Binding-site contacts:
Ligand atom CAN contacts residue TRP70 of chain 1.C at 4.3 Å (hydrophobic).
Ligand atom CAO contacts residue TRP68 of chain 1.C at 3.6 Å (hydrophobic).
Ligand atom OAZ contacts residue GLY102 of chain 1.C at 4.0 Å.
Ligand atom OAR contacts residue TRP70 of chain 1.C at 3.1 Å (h-bond).
Ligand atom CL1 contacts residue TYR134 of chain 1.C at 3.4 Å.
Ligand atom CAT contacts residue PHE79 of chain 1.C at 3.7 Å (hydrophobic).
Ligand atom CL4 contacts residue PRO48 of chain 1.C at 4.1 Å.
Ligand atom CL6 contacts residue PHE123 of chain 1.C at 4.1 Å.
Ligand atom NAP contacts residue TRP68 of chain 1.C at 3.7 Å.
Ligand atom CAS contacts residue ASN81 of chain 1.C at 4.2 Å.
Ligand atom CL6 contacts residue LEU106 of chain 1.C at 3.6 Å.
Ligand atom CL2 contacts residue PHE123 of chain 1.C at 3.5 Å.
Ligand atom OAY contacts residue GLN103 of chain 1.C at 3.3 Å (h-bond).
Ligand atom OAQ contacts residue TRP68 of chain 1.C at 3.9 Å.
Ligand atom CAS contacts residue PHE79 of chain 1.C at 3.9 Å (hydrophobic).
Ligand atom CL3 contacts residue MET51 of chain 1.C at 3.5 Å.
Ligand atom CAX contacts residue GLY102 of chain 1.C at 3.8 Å.
Ligand atom CAC contacts residue TRP68 of chain 1.C at 3.7 Å (hydrophobic).
Ligand atom OAQ contacts residue ASN81 of chain 1.C at 3.1 Å (h-bond).
Ligand atom CAO contacts residue ASN81 of chain 1.C at 4.0 Å.
Ligand atom CAX contacts residue GLN103 of chain 1.C at 4.3 Å.
Ligand atom OAR contacts residue TRP68 of chain 1.C at 3.6 Å.
Ligand atom OAQ contacts residue TYR100 of chain 1.C at 3.2 Å (h-bond).
Ligand atom NAP contacts residue TYR100 of chain 1.C at 4.0 Å.
Ligand atom CL2 contacts residue TRP68 of chain 1.C at 3.8 Å.
Ligand atom OAR contacts residue MET51 of chain 1.C at 3.9 Å.
Ligand atom CAT contacts residue TYR100 of chain 1.C at 3.8 Å (hydrophobic).
Ligand atom CAB contacts residue TRP68 of chain 1.C at 3.4 Å (hydrophobic).
Ligand atom CAV contacts residue TYR100 of chain 1.C at 3.2 Å (hydrophobic).
Ligand atom CAT contacts residue TRP70 of chain 1.C at 4.3 Å (hydrophobic).
Ligand atom CAU contacts residue TYR100 of chain 1.C at 3.4 Å (hydrophobic).
Ligand atom CL4 contacts residue TRP70 of chain 1.C at 3.9 Å.
Ligand atom CAN contacts residue TRP68 of chain 1.C at 3.5 Å (hydrophobic).
Ligand atom CL3 contacts residue PRO48 of chain 1.C at 3.3 Å.
Ligand atom CAV contacts residue PHE79 of chain 1.C at 4.2 Å (hydrophobic).
Ligand atom CAS contacts residue TRP68 of chain 1.C at 3.6 Å (hydrophobic).
Ligand atom CAO contacts residue TYR100 of chain 1.C at 4.0 Å (hydrophobic).
Ligand atom CAS contacts residue TYR100 of chain 1.C at 3.2 Å (hydrophobic).
Ligand atom OAY contacts residue GLY102 of chain 1.C at 3.1 Å (h-bond).
Ligand atom CL5 contacts residue GLN103 of chain 1.C at 3.7 Å.

This small molecule binds to this protein.
Small molecule (SMILES): O=C(O)CCCCCN1C(=O)[C@@H]2[C@H](C1=O)[C@]1(Cl)C(Cl)=C(Cl)[C@@]2(Cl)C1(Cl)Cl

Sequence of chain 1.C:
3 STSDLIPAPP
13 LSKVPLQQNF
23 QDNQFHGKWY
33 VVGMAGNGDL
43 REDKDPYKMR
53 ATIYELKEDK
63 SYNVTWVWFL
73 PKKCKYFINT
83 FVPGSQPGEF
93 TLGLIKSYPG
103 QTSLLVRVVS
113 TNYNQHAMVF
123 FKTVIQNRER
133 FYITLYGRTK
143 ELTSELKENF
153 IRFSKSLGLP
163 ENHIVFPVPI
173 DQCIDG